The protein below binds the small molecule below.
Small molecule (SMILES): COc1cc(Cc2cnc(N)nc2N)cc(/C=C/C(=O)N2N=Cc3ccccc3[C@@H]2C(C)C)c1OC

Sequence of chain 1.G:
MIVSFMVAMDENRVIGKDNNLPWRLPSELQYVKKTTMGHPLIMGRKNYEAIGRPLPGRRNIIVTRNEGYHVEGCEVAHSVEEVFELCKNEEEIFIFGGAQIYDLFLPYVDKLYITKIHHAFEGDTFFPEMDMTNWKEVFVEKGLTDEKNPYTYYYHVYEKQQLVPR

Binding-site contacts:
Ligand atom C19 contacts residue LEU55 of chain 1.G at 3.5 Å (hydrophobic).
Ligand atom N18 contacts residue LEU55 of chain 1.G at 3.3 Å.
Ligand atom N36 contacts residue MET6 of chain 1.G at 3.3 Å (h-bond).
Ligand atom C03 contacts residue PHE96 of chain 1.G at 3.6 Å (hydrophobic).
Ligand atom C34 contacts residue ALA8 of chain 1.G at 3.4 Å (hydrophobic).
Ligand atom C34 contacts residue VAL32 of chain 1.G at 3.5 Å (hydrophobic).
Ligand atom N33 contacts residue ALA8 of chain 1.G at 3.5 Å.
Ligand atom C27 contacts residue LYS33 of chain 1.G at 3.6 Å.
Ligand atom C14 contacts residue LEU29 of chain 1.G at 3.5 Å (hydrophobic).
Ligand atom C08 contacts residue LEU29 of chain 1.G at 3.3 Å (hydrophobic).
Ligand atom C07 contacts residue LEU21 of chain 1.G at 3.6 Å (hydrophobic).
Ligand atom C10 contacts residue LEU21 of chain 1.G at 3.6 Å (hydrophobic).
Ligand atom N36 contacts residue VAL7 of chain 1.G at 3.4 Å.
Ligand atom C26 contacts residue LYS33 of chain 1.G at 3.5 Å.
Ligand atom N35 contacts residue VAL32 of chain 1.G at 3.3 Å.
Ligand atom C02 contacts residue PHE96 of chain 1.G at 3.5 Å (hydrophobic).
Ligand atom N01 contacts residue MET6 of chain 1.G at 2.6 Å (h-bond).
Ligand atom N35 contacts residue VAL7 of chain 1.G at 3.5 Å.
Ligand atom C02 contacts residue MET6 of chain 1.G at 3.4 Å (hydrophobic).
Ligand atom N33 contacts residue GLU28 of chain 1.G at 2.9 Å (salt-bridge).
Ligand atom C28 contacts residue PRO56 of chain 1.G at 3.6 Å (hydrophobic).
Ligand atom C31 contacts residue PHE96 of chain 1.G at 3.6 Å (hydrophobic).
Ligand atom C08 contacts residue GLN30 of chain 1.G at 3.6 Å.
Ligand atom O08 contacts residue LEU21 of chain 1.G at 3.5 Å.
Ligand atom C04 contacts residue PHE96 of chain 1.G at 3.5 Å (hydrophobic).
Ligand atom N17 contacts residue LEU55 of chain 1.G at 3.7 Å.
Ligand atom C25 contacts residue LEU55 of chain 1.G at 3.6 Å (hydrophobic).
Ligand atom C34 contacts residue GLU28 of chain 1.G at 3.4 Å.
Ligand atom N33 contacts residue VAL32 of chain 1.G at 3.7 Å.
Ligand atom C24 contacts residue LEU55 of chain 1.G at 3.6 Å (hydrophobic).
Ligand atom C29 contacts residue ARG53 of chain 1.G at 3.6 Å.
Ligand atom N35 contacts residue MET6 of chain 1.G at 3.6 Å.
Ligand atom N35 contacts residue ALA8 of chain 1.G at 3.3 Å.
Ligand atom N36 contacts residue ALA8 of chain 1.G at 3.5 Å (h-bond).
Ligand atom C27 contacts residue ARG58 of chain 1.G at 3.7 Å.
Ligand atom N01 contacts residue PHE96 of chain 1.G at 2.6 Å (h-bond).
Ligand atom C28 contacts residue LYS33 of chain 1.G at 3.6 Å.
Ligand atom N35 contacts residue GLU28 of chain 1.G at 2.8 Å (salt-bridge).
Ligand atom N01 contacts residue TYR102 of chain 1.G at 3.4 Å (h-bond).
Ligand atom C09 contacts residue LEU21 of chain 1.G at 3.6 Å (hydrophobic).